The protein below binds the small molecule below.
Small molecule (SMILES): CCN(CC)CCCCCN1c2ccccc2Oc2ccc(Cl)cc21

Sequence of chain 1.A:
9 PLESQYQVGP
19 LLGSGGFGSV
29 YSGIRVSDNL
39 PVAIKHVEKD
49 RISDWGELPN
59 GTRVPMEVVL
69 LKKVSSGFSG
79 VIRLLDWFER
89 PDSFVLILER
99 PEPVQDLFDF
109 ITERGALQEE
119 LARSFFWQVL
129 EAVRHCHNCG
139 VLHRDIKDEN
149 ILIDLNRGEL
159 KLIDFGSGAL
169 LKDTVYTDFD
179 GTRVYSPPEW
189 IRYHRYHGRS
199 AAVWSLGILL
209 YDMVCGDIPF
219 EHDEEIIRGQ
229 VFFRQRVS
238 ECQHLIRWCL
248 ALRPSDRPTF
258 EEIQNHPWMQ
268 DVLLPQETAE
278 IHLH

Binding-site contacts:
Ligand atom CAU contacts residue ILE161 of chain 1.A at 4.0 Å (hydrophobic).
Ligand atom CAE contacts residue PHE25 of chain 1.A at 3.4 Å (hydrophobic).
Ligand atom CAS contacts residue ALA41 of chain 1.A at 4.1 Å (hydrophobic).
Ligand atom CAW contacts residue ILE161 of chain 1.A at 4.0 Å (hydrophobic).
Ligand atom CLC contacts residue LEU150 of chain 1.A at 4.0 Å.
Ligand atom CAG contacts residue ILE161 of chain 1.A at 4.1 Å (hydrophobic).
Ligand atom CAD contacts residue LYS43 of chain 1.A at 3.7 Å.
Ligand atom CAF contacts residue GLU97 of chain 1.A at 3.5 Å.
Ligand atom CAD contacts residue PHE25 of chain 1.A at 4.0 Å (hydrophobic).
Ligand atom CAV contacts residue VAL28 of chain 1.A at 3.9 Å (hydrophobic).
Ligand atom CAG contacts residue LEU96 of chain 1.A at 4.0 Å (hydrophobic).
Ligand atom CAO contacts residue ILE161 of chain 1.A at 3.8 Å (hydrophobic).
Ligand atom CAS contacts residue LEU150 of chain 1.A at 3.7 Å (hydrophobic).
Ligand atom CAG contacts residue LYS43 of chain 1.A at 3.9 Å.
Ligand atom CAH contacts residue PHE25 of chain 1.A at 3.8 Å (hydrophobic).
Ligand atom CAE contacts residue ASP162 of chain 1.A at 3.8 Å.
Ligand atom CAF contacts residue ALA41 of chain 1.A at 3.4 Å (hydrophobic).
Ligand atom CAK contacts residue ASP104 of chain 1.A at 2.9 Å.
Ligand atom CAB contacts residue LEU20 of chain 1.A at 3.6 Å (hydrophobic).
Ligand atom CAP contacts residue LEU20 of chain 1.A at 4.0 Å (hydrophobic).
Ligand atom CLC contacts residue ARG98 of chain 1.A at 3.9 Å.
Ligand atom CAM contacts residue PHE25 of chain 1.A at 4.0 Å (hydrophobic).
Ligand atom NAY contacts residue ILE161 of chain 1.A at 3.6 Å.
Ligand atom CAT contacts residue ILE161 of chain 1.A at 3.9 Å (hydrophobic).
Ligand atom CAD contacts residue ASP162 of chain 1.A at 3.6 Å.
Ligand atom CLC contacts residue LEU20 of chain 1.A at 3.8 Å.
Ligand atom OAR contacts residue LEU96 of chain 1.A at 3.5 Å.
Ligand atom OAR contacts residue ILE161 of chain 1.A at 3.8 Å.
Ligand atom NAX contacts residue ASP104 of chain 1.A at 3.5 Å (salt-bridge).
Ligand atom CAF contacts residue LEU150 of chain 1.A at 3.8 Å (hydrophobic).
Ligand atom CAN contacts residue LEU20 of chain 1.A at 3.9 Å (hydrophobic).
Ligand atom CAV contacts residue ILE161 of chain 1.A at 3.4 Å (hydrophobic).
Ligand atom CAI contacts residue GLU97 of chain 1.A at 3.6 Å.
Ligand atom CAH contacts residue ILE161 of chain 1.A at 3.7 Å (hydrophobic).
Ligand atom CLC contacts residue VAL102 of chain 1.A at 4.1 Å.
Ligand atom CAI contacts residue ALA41 of chain 1.A at 3.5 Å (hydrophobic).
Ligand atom CAG contacts residue ASP162 of chain 1.A at 3.9 Å.
Ligand atom CAH contacts residue VAL28 of chain 1.A at 4.0 Å (hydrophobic).
Ligand atom CAJ contacts residue LEU150 of chain 1.A at 4.0 Å (hydrophobic).
Ligand atom CAA contacts residue GLU147 of chain 1.A at 3.8 Å.